Binding-site contacts:
Ligand atom C9 contacts residue ARG45 of chain 1.BA at 3.5 Å.
Ligand atom C6 contacts residue LYS33 of chain 1.BA at 4.1 Å.
Ligand atom C3 contacts residue THR1 of chain 1.BA at 2.6 Å.
Ligand atom O1 contacts residue THR1 of chain 1.BA at 2.4 Å (h-bond).
Ligand atom C8 contacts residue THR20 of chain 1.BA at 4.1 Å.
Ligand atom O1 contacts residue SER168 of chain 1.BA at 3.6 Å (h-bond).
Ligand atom C6 contacts residue GLY47 of chain 1.BA at 4.0 Å.
Ligand atom O14 contacts residue GLY47 of chain 1.BA at 3.3 Å (h-bond).
Ligand atom C10 contacts residue ARG45 of chain 1.BA at 4.2 Å.
Ligand atom C13 contacts residue GLY47 of chain 1.BA at 4.2 Å.
Ligand atom O5 contacts residue GLY47 of chain 1.BA at 3.0 Å (h-bond).
Ligand atom C3 contacts residue GLY47 of chain 1.BA at 4.1 Å.
Ligand atom C4 contacts residue GLY47 of chain 1.BA at 4.1 Å.
Ligand atom C10 contacts residue THR20 of chain 1.BA at 3.7 Å.
Ligand atom C6 contacts residue THR1 of chain 1.BA at 3.4 Å.
Ligand atom O1 contacts residue THR21 of chain 1.BA at 4.4 Å.
Ligand atom C2 contacts residue THR20 of chain 1.BA at 3.9 Å.
Ligand atom C2 contacts residue THR21 of chain 1.BA at 4.2 Å.
Ligand atom O5 contacts residue THR1 of chain 1.BA at 2.5 Å (h-bond).
Ligand atom C11 contacts residue THR1 of chain 1.BA at 3.6 Å.
Ligand atom C2 contacts residue ARG19 of chain 1.BA at 3.7 Å.
Ligand atom C2 contacts residue THR1 of chain 1.BA at 2.9 Å.
Ligand atom C7 contacts residue THR20 of chain 1.BA at 4.0 Å.
Ligand atom C13 contacts residue THR21 of chain 1.BA at 3.9 Å.
Ligand atom C4 contacts residue THR1 of chain 1.BA at 1.4 Å.
Ligand atom C7 contacts residue GLY47 of chain 1.BA at 4.2 Å.
Ligand atom C2 contacts residue LYS33 of chain 1.BA at 4.3 Å.
Ligand atom C11 contacts residue GLY47 of chain 1.BA at 3.2 Å.
Ligand atom O1 contacts residue ARG19 of chain 1.BA at 4.0 Å.
Ligand atom C10 contacts residue ALA49 of chain 1.BA at 3.3 Å (hydrophobic).
Ligand atom C15 contacts residue THR1 of chain 1.BA at 4.3 Å.
Ligand atom C15 contacts residue THR21 of chain 1.BA at 3.4 Å.
Ligand atom C8 contacts residue ALA49 of chain 1.BA at 4.3 Å (hydrophobic).
Ligand atom C12 contacts residue GLY47 of chain 1.BA at 3.9 Å.
Ligand atom C12 contacts residue THR21 of chain 1.BA at 4.4 Å.
Ligand atom C9 contacts residue LYS33 of chain 1.BA at 4.1 Å.
Ligand atom C8 contacts residue ARG45 of chain 1.BA at 4.4 Å.
Ligand atom O5 contacts residue SER46 of chain 1.BA at 3.2 Å.
Ligand atom C15 contacts residue THR20 of chain 1.BA at 3.8 Å.
Ligand atom C12 contacts residue THR1 of chain 1.BA at 4.4 Å.

A protein and the small-molecule ligand that binds it are described below.
Small molecule (SMILES): CC(C)=CC[C@@]1(C=O)C=C(CO)C[C@@H]1O

Sequence of chain 1.BA:
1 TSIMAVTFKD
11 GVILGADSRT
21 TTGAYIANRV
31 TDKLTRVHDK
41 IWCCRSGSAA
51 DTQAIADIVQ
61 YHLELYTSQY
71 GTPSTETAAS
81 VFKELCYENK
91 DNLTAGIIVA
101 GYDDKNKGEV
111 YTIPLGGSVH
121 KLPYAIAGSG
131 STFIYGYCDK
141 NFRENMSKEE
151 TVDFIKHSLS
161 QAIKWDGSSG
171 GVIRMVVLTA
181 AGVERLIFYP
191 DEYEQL